Binding-site contacts:
Ligand atom O5 contacts residue ASN798 of chain 1.A at 2.3 Å (h-bond).
Ligand atom C3 contacts residue ASN798 of chain 1.A at 3.8 Å.
Ligand atom N2 contacts residue SER800 of chain 1.A at 4.1 Å.
Ligand atom N2 contacts residue ASN798 of chain 1.A at 2.9 Å (h-bond).
Ligand atom C6 contacts residue GLN801 of chain 1.A at 3.6 Å.
Ligand atom C5 contacts residue ASN798 of chain 1.A at 3.6 Å.
Ligand atom O7 contacts residue ASN798 of chain 1.A at 3.7 Å.
Ligand atom O5 contacts residue SER800 of chain 1.A at 4.5 Å.
Ligand atom C1 contacts residue SER800 of chain 1.A at 3.7 Å.
Ligand atom C2 contacts residue ASN798 of chain 1.A at 2.4 Å.
Ligand atom C7 contacts residue ASN798 of chain 1.A at 3.5 Å.
Ligand atom C1 contacts residue ASN798 of chain 1.A at 1.4 Å.
Ligand atom C2 contacts residue SER800 of chain 1.A at 4.4 Å.
Ligand atom C5 contacts residue GLN801 of chain 1.A at 4.0 Å.
Ligand atom C4 contacts residue ASN798 of chain 1.A at 4.2 Å.

A small-molecule ligand and the protein it binds are described below.
Small molecule (SMILES): CC(=O)N[C@@H]1[C@@H](O)[C@H](O)[C@@H](CO)O[C@H]1O

Sequence of chain 1.A:
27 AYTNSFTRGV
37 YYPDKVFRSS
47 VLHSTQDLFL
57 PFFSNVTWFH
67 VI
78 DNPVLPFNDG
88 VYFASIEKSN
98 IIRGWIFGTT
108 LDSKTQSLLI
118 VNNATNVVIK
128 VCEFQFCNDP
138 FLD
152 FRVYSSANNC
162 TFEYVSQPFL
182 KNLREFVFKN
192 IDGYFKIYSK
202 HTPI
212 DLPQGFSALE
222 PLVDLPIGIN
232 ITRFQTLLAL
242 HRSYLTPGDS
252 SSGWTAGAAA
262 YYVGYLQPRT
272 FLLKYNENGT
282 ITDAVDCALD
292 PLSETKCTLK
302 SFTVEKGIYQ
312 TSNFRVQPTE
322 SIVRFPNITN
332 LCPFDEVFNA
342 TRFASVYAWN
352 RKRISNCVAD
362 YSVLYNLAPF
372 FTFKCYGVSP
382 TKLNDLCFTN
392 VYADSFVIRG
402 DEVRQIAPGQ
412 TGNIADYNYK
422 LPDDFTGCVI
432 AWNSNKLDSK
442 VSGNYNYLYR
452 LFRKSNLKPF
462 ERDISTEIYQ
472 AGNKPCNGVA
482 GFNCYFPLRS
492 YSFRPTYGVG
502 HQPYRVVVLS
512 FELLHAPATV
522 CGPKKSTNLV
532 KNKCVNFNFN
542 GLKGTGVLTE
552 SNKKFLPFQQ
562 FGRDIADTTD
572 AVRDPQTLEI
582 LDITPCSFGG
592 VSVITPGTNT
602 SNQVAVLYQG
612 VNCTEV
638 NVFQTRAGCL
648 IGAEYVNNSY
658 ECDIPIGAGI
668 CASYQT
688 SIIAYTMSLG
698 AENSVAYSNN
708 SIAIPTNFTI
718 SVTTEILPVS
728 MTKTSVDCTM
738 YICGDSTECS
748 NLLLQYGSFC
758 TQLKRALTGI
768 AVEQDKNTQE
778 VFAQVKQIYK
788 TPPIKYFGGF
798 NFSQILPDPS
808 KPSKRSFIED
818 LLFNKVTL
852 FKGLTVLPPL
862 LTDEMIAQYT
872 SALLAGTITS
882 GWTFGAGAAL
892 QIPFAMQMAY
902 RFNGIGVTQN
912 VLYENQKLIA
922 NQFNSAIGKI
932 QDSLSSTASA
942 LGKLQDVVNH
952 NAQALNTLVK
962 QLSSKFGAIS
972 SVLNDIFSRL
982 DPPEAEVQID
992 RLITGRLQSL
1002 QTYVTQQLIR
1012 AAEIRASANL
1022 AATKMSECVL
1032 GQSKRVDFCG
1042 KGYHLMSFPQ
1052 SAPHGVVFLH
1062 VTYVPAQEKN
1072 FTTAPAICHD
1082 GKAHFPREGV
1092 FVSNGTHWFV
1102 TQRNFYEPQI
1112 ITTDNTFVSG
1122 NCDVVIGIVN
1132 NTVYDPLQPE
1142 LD